A small-molecule ligand and the protein it binds are described below.
Small molecule (SMILES): CC(=O)N[C@@H]1[C@@H](O)[C@H](O)[C@@H](CO)O[C@H]1O

Binding-site contacts:
Ligand atom C5 contacts residue ASN1074 of chain 1.A at 3.6 Å.
Ligand atom C3 contacts residue ASN1074 of chain 1.A at 3.9 Å.
Ligand atom C2 contacts residue ASN1074 of chain 1.A at 2.6 Å.
Ligand atom C8 contacts residue ASN1074 of chain 1.A at 4.1 Å.
Ligand atom N2 contacts residue ASN1074 of chain 1.A at 2.9 Å (h-bond).
Ligand atom O5 contacts residue ASN1074 of chain 1.A at 2.3 Å (h-bond).
Ligand atom C8 contacts residue GLU1072 of chain 1.A at 3.8 Å.
Ligand atom O6 contacts residue ASN1074 of chain 1.A at 4.4 Å.
Ligand atom C1 contacts residue ASN1074 of chain 1.A at 1.4 Å.
Ligand atom C4 contacts residue ASN1074 of chain 1.A at 4.2 Å.
Ligand atom C7 contacts residue ASN1074 of chain 1.A at 3.9 Å.

Sequence of chain 1.A:
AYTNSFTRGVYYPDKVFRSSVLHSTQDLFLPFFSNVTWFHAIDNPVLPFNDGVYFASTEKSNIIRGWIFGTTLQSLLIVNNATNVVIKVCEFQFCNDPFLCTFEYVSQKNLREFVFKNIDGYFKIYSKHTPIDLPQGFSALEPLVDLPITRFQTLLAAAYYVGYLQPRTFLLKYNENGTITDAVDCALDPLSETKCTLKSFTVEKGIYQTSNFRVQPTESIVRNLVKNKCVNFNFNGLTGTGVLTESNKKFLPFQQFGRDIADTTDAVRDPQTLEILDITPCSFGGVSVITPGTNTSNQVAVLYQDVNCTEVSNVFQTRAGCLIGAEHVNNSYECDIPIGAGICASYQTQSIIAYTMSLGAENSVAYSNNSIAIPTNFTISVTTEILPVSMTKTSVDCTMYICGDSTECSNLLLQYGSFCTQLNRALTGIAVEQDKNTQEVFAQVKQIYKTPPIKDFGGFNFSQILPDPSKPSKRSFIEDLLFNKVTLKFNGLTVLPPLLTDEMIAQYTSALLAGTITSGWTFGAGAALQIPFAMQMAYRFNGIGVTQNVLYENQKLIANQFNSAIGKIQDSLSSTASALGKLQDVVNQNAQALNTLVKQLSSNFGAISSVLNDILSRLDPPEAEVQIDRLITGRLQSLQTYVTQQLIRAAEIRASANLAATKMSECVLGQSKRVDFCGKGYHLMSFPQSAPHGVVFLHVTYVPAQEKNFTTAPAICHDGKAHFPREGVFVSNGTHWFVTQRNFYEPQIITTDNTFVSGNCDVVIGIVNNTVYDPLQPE